Binding-site contacts:
Ligand atom C20 contacts residue GLU71 of chain 1.A at 3.5 Å.
Ligand atom C24 contacts residue ASP181 of chain 1.A at 3.7 Å.
Ligand atom C24 contacts residue LEU75 of chain 1.A at 3.7 Å (hydrophobic).
Ligand atom C16 contacts residue PHE182 of chain 1.A at 3.5 Å (hydrophobic).
Ligand atom C9 contacts residue ALA104 of chain 1.A at 3.5 Å (hydrophobic).
Ligand atom O22 contacts residue ASP181 of chain 1.A at 2.8 Å (salt-bridge).
Ligand atom F28 contacts residue GLU71 of chain 1.A at 2.9 Å.
Ligand atom C26 contacts residue VAL74 of chain 1.A at 3.7 Å (hydrophobic).
Ligand atom C23 contacts residue ASP181 of chain 1.A at 3.6 Å.
Ligand atom C6 contacts residue PHE182 of chain 1.A at 3.7 Å (hydrophobic).
Ligand atom N14 contacts residue ALA104 of chain 1.A at 2.9 Å (h-bond).
Ligand atom O22 contacts residue ALA180 of chain 1.A at 3.4 Å.
Ligand atom C29 contacts residue VAL74 of chain 1.A at 3.6 Å (hydrophobic).
Ligand atom F31 contacts residue ILE84 of chain 1.A at 3.7 Å.
Ligand atom C7 contacts residue LEU170 of chain 1.A at 3.5 Å (hydrophobic).
Ligand atom C20 contacts residue ASP181 of chain 1.A at 3.3 Å.
Ligand atom C27 contacts residue ASP181 of chain 1.A at 3.6 Å.
Ligand atom O22 contacts residue ILE85 of chain 1.A at 3.7 Å.
Ligand atom N14 contacts residue TYR103 of chain 1.A at 3.6 Å.
Ligand atom C17 contacts residue ILE101 of chain 1.A at 3.7 Å (hydrophobic).
Ligand atom C9 contacts residue GLU102 of chain 1.A at 3.4 Å.
Ligand atom C1 contacts residue LEU170 of chain 1.A at 3.6 Å (hydrophobic).
Ligand atom F33 contacts residue ALA180 of chain 1.A at 3.3 Å.
Ligand atom F33 contacts residue ILE179 of chain 1.A at 3.4 Å.
Ligand atom F32 contacts residue PHE159 of chain 1.A at 3.4 Å.
Ligand atom F33 contacts residue HIS161 of chain 1.A at 3.3 Å.
Ligand atom N15 contacts residue ALA104 of chain 1.A at 2.8 Å (h-bond).
Ligand atom C8 contacts residue ALA104 of chain 1.A at 3.6 Å (hydrophobic).
Ligand atom O13 contacts residue LEU170 of chain 1.A at 3.7 Å.
Ligand atom C12 contacts residue PHE182 of chain 1.A at 3.6 Å (hydrophobic).
Ligand atom N21 contacts residue ASP181 of chain 1.A at 3.4 Å (salt-bridge).
Ligand atom C3 contacts residue LEU170 of chain 1.A at 3.6 Å (hydrophobic).
Ligand atom C9 contacts residue ALA52 of chain 1.A at 3.5 Å (hydrophobic).
Ligand atom N21 contacts residue GLU71 of chain 1.A at 3.1 Å (salt-bridge).
Ligand atom C10 contacts residue PHE182 of chain 1.A at 3.6 Å (hydrophobic).
Ligand atom N19 contacts residue GLU71 of chain 1.A at 3.0 Å (salt-bridge).
Ligand atom C11 contacts residue LEU170 of chain 1.A at 3.4 Å (hydrophobic).
Ligand atom C25 contacts residue ASP181 of chain 1.A at 3.6 Å.
Ligand atom C29 contacts residue ASP181 of chain 1.A at 3.6 Å.
Ligand atom F28 contacts residue ASP181 of chain 1.A at 3.5 Å.

The small molecule below binds the protein below.
Small molecule (SMILES): Nc1ncnc2c1c(=O)ccn2-c1ccc(NC(=O)Nc2cc(C(F)(F)F)ccc2F)cc1

Sequence of chain 1.A:
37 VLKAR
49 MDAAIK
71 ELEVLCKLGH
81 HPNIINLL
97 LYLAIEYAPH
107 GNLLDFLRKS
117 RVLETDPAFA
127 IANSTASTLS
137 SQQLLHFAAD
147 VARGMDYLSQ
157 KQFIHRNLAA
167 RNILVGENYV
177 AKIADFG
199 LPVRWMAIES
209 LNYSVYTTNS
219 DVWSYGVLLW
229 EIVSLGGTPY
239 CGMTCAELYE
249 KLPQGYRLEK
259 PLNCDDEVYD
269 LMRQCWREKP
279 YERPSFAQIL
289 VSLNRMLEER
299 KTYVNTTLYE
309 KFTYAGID